Binding-site contacts:
Ligand atom C6 contacts residue GLU445 of chain 1.B at 3.2 Å.
Ligand atom C6 contacts residue GLN181 of chain 1.B at 3.1 Å.
Ligand atom O3 contacts residue ASN250 of chain 1.B at 2.8 Å (h-bond).
Ligand atom C5 contacts residue GLN181 of chain 1.B at 3.5 Å.
Ligand atom C5 contacts residue TYR320 of chain 1.B at 3.3 Å (hydrophobic).
Ligand atom O3 contacts residue HIS135 of chain 1.B at 2.9 Å (h-bond).
Ligand atom O2 contacts residue HIS135 of chain 1.B at 3.5 Å (h-bond).
Ligand atom C1 contacts residue GLU391 of chain 1.B at 3.1 Å.
Ligand atom O2 contacts residue ASN318 of chain 1.B at 3.6 Å.
Ligand atom O6 contacts residue PHE454 of chain 1.B at 3.6 Å.
Ligand atom O6 contacts residue ASP248 of chain 1.B at 3.5 Å.
Ligand atom O1 contacts residue GOL1 of chain 1.K at 2.5 Å (h-bond).
Ligand atom O2 contacts residue GLU391 of chain 1.B at 2.6 Å (salt-bridge).
Ligand atom O6 contacts residue TRP363 of chain 1.B at 3.4 Å.
Ligand atom C2 contacts residue GLU391 of chain 1.B at 3.1 Å.
Ligand atom O6 contacts residue GLU445 of chain 1.B at 2.5 Å (salt-bridge).
Ligand atom C6 contacts residue PHE454 of chain 1.B at 3.5 Å (hydrophobic).
Ligand atom C1 contacts residue GOL1 of chain 1.K at 3.5 Å.
Ligand atom O3 contacts residue TRP446 of chain 1.B at 3.0 Å (h-bond).
Ligand atom C1 contacts residue GLN181 of chain 1.B at 3.2 Å.
Ligand atom O4 contacts residue TRP446 of chain 1.B at 3.6 Å (h-bond).
Ligand atom O4 contacts residue GLN181 of chain 1.B at 2.6 Å (h-bond).
Ligand atom C6 contacts residue TYR320 of chain 1.B at 3.6 Å (hydrophobic).
Ligand atom O5 contacts residue GOL1 of chain 1.K at 3.6 Å (h-bond).
Ligand atom O4 contacts residue GLN34 of chain 1.B at 3.0 Å (h-bond).
Ligand atom O4 contacts residue TRP438 of chain 1.B at 3.3 Å.
Ligand atom O2 contacts residue ASN180 of chain 1.B at 3.0 Å (h-bond).
Ligand atom O2 contacts residue ASN250 of chain 1.B at 3.4 Å (h-bond).
Ligand atom O6 contacts residue PHE348 of chain 1.B at 3.4 Å.
Ligand atom C5 contacts residue GLU391 of chain 1.B at 3.6 Å.
Ligand atom O3 contacts residue GLU445 of chain 1.B at 3.5 Å (salt-bridge).
Ligand atom O4 contacts residue GLU445 of chain 1.B at 2.4 Å (salt-bridge).
Ligand atom C2 contacts residue GLN181 of chain 1.B at 3.5 Å.
Ligand atom O5 contacts residue GLU391 of chain 1.B at 3.1 Å (salt-bridge).
Ligand atom O3 contacts residue GLN34 of chain 1.B at 2.7 Å (h-bond).
Ligand atom C4 contacts residue GLU445 of chain 1.B at 3.5 Å.
Ligand atom C3 contacts residue GLU391 of chain 1.B at 3.5 Å.
Ligand atom O2 contacts residue GLN181 of chain 1.B at 3.6 Å.
Ligand atom O5 contacts residue TYR320 of chain 1.B at 3.0 Å (h-bond).
Ligand atom C4 contacts residue GLN181 of chain 1.B at 3.5 Å.

Sequence of chain 1.B:
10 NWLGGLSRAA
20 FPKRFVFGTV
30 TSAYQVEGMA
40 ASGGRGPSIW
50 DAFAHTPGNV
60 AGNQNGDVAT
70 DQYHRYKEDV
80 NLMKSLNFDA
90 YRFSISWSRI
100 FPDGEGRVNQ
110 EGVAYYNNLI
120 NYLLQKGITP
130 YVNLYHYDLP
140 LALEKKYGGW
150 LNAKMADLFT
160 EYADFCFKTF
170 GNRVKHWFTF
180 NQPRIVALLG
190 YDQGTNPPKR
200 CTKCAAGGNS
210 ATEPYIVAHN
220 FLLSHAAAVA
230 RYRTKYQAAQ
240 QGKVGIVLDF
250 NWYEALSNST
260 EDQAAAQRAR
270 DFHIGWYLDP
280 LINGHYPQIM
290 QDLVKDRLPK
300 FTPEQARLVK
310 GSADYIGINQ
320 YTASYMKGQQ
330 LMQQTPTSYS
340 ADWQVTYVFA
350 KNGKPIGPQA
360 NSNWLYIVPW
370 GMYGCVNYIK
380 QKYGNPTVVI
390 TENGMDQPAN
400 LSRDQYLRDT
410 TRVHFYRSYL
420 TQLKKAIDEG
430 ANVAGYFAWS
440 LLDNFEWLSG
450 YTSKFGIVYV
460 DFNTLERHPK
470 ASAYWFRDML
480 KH

The small molecule below binds the protein below.
Small molecule (SMILES): OC[C@H]1O[C@@H](O[C@H]2[C@H](O)[C@@H](O)[C@H](O[C@H]3[C@H](O)[C@@H](O)[C@H](O[C@H]4[C@H](O)[C@@H](O)[C@H](O[C@H]5[C@H](O)[C@@H](O)[C@H](O)O[C@@H]5CO)O[C@@H]4CO)O[C@@H]3CO)O[C@@H]2CO)[C@H](O)[C@@H](O)[C@@H]1O